Binding-site contacts:
Ligand atom O2P contacts residue ASN426 of chain 1.UA at 3.3 Å.
Ligand atom O2P contacts residue HIS427 of chain 1.UA at 3.1 Å.
Ligand atom C5' contacts residue HIS429 of chain 1.TA at 3.1 Å.
Ligand atom N1 contacts residue GLY438 of chain 1.TA at 3.7 Å.
Ligand atom N7 contacts residue SER431 of chain 1.TA at 3.8 Å.
Ligand atom C2 contacts residue GLY438 of chain 1.TA at 3.9 Å.
Ligand atom N6 contacts residue SER431 of chain 1.TA at 3.3 Å.
Ligand atom C5 contacts residue PRO217 of chain 1.TA at 3.8 Å (hydrophobic).
Ligand atom P contacts residue ASP425 of chain 1.UA at 3.7 Å.
Ligand atom N6 contacts residue ASN408 of chain 1.TA at 3.9 Å.
Ligand atom C6 contacts residue PRO217 of chain 1.TA at 4.0 Å (hydrophobic).
Ligand atom C6 contacts residue SER431 of chain 1.TA at 3.8 Å.
Ligand atom N1 contacts residue PRO430 of chain 1.TA at 3.5 Å (h-bond).
Ligand atom C5' contacts residue HIS427 of chain 1.UA at 4.0 Å.
Ligand atom N1 contacts residue PRO217 of chain 1.TA at 4.1 Å.
Ligand atom N9 contacts residue PRO217 of chain 1.TA at 4.2 Å.
Ligand atom O4' contacts residue ASN426 of chain 1.UA at 4.0 Å.
Ligand atom O5' contacts residue HIS429 of chain 1.TA at 4.2 Å.
Ligand atom N3 contacts residue PRO430 of chain 1.TA at 4.1 Å.
Ligand atom O4' contacts residue HIS429 of chain 1.TA at 4.0 Å.
Ligand atom C8 contacts residue ASP425 of chain 1.UA at 4.1 Å.
Ligand atom N6 contacts residue PRO432 of chain 1.TA at 4.0 Å.
Ligand atom N7 contacts residue ASN408 of chain 1.TA at 3.5 Å (h-bond).
Ligand atom N9 contacts residue ASN426 of chain 1.UA at 4.1 Å.
Ligand atom C2' contacts residue HIS429 of chain 1.TA at 3.7 Å.
Ligand atom C2 contacts residue PRO217 of chain 1.TA at 3.8 Å (hydrophobic).
Ligand atom N3 contacts residue PRO217 of chain 1.TA at 3.9 Å.
Ligand atom C6 contacts residue PRO430 of chain 1.TA at 3.7 Å (hydrophobic).
Ligand atom N7 contacts residue ASN426 of chain 1.UA at 3.5 Å (h-bond).
Ligand atom C5 contacts residue SER431 of chain 1.TA at 4.0 Å.
Ligand atom C4 contacts residue PRO217 of chain 1.TA at 3.8 Å (hydrophobic).
Ligand atom C2' contacts residue PRO430 of chain 1.TA at 3.5 Å (hydrophobic).
Ligand atom N6 contacts residue PRO430 of chain 1.TA at 4.1 Å.
Ligand atom C8 contacts residue ASN426 of chain 1.UA at 3.0 Å.
Ligand atom C3' contacts residue HIS429 of chain 1.TA at 3.7 Å.
Ligand atom N6 contacts residue GLY438 of chain 1.TA at 4.2 Å.
Ligand atom N6 contacts residue GLY436 of chain 1.TA at 3.8 Å.
Ligand atom C4' contacts residue HIS429 of chain 1.TA at 3.9 Å.
Ligand atom C2 contacts residue PRO430 of chain 1.TA at 3.8 Å (hydrophobic).
Ligand atom O2P contacts residue ASP425 of chain 1.UA at 3.2 Å (salt-bridge).

A protein and the small-molecule ligand that binds it are described below.
Small molecule (SMILES): Nc1ncnc2c1ncn2[C@H]1C[C@H](O)[C@@H](COP(=O)(O)O)O1

Sequence of chain 1.TA:
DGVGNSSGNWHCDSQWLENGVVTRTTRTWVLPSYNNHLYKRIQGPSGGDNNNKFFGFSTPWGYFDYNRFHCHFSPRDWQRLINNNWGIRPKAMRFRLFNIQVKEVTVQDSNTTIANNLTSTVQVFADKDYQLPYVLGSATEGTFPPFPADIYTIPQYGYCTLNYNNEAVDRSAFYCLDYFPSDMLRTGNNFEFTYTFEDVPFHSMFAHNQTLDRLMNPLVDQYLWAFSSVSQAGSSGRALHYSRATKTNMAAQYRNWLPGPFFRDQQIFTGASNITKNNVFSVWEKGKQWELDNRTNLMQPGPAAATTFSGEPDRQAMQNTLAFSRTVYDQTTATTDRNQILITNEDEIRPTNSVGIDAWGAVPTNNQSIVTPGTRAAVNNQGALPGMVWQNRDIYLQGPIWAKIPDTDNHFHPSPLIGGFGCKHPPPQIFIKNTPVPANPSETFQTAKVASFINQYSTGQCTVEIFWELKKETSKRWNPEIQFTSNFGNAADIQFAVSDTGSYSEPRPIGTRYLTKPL

Sequence of chain 1.UA:
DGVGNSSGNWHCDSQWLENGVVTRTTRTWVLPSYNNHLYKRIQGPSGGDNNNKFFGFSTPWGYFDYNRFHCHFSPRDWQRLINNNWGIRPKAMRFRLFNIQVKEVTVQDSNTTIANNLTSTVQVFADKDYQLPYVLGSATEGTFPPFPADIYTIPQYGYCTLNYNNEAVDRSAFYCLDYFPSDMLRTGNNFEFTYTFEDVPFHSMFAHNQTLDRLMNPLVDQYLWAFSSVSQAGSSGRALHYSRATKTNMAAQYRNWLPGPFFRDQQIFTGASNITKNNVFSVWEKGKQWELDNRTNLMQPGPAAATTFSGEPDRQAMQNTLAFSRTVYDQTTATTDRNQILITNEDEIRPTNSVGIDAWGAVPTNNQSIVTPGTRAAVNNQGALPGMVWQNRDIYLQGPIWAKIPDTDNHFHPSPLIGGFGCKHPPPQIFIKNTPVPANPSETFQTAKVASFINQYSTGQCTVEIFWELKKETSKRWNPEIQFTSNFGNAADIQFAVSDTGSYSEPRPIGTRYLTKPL